This protein binds this small molecule.
Small molecule (SMILES): CC(=O)N[C@H]1[C@H](O[C@H]2[C@H](O)[C@@H](NC(C)=O)CO[C@@H]2CO)O[C@H](CO)[C@@H](O[C@@H]2O[C@H](CO)[C@@H](O)[C@H](O[C@H]3O[C@H](CO)[C@@H](O)[C@H](O)[C@@H]3O)[C@@H]2O)[C@@H]1O

Binding-site contacts:
Ligand atom O5 contacts residue ARG224 of chain 1.A at 3.9 Å.
Ligand atom O7 contacts residue GLY92 of chain 1.A at 4.5 Å.
Ligand atom O6 contacts residue ARG224 of chain 1.A at 4.2 Å.
Ligand atom C4 contacts residue ASN91 of chain 1.A at 4.2 Å.
Ligand atom O3 contacts residue ARG224 of chain 1.A at 2.8 Å (salt-bridge).
Ligand atom C6 contacts residue ARG224 of chain 1.A at 4.1 Å.
Ligand atom C1 contacts residue ASN91 of chain 1.A at 1.4 Å.
Ligand atom N2 contacts residue ASN91 of chain 1.A at 3.0 Å (h-bond).
Ligand atom C2 contacts residue ASN91 of chain 1.A at 2.5 Å.
Ligand atom O7 contacts residue ASN91 of chain 1.A at 2.8 Å (h-bond).
Ligand atom C1 contacts residue GLU70 of chain 1.A at 4.5 Å.
Ligand atom C8 contacts residue CYS139 of chain 1.A at 4.5 Å (hydrophobic).
Ligand atom C5 contacts residue ASN91 of chain 1.A at 3.6 Å.
Ligand atom C7 contacts residue CYS94 of chain 1.A at 4.0 Å (hydrophobic).
Ligand atom C8 contacts residue GLU70 of chain 1.A at 3.9 Å.
Ligand atom C7 contacts residue ARG224 of chain 1.A at 3.8 Å.
Ligand atom O7 contacts residue ARG224 of chain 1.A at 4.2 Å.
Ligand atom C7 contacts residue GLU70 of chain 1.A at 4.1 Å.
Ligand atom C8 contacts residue PRO140 of chain 1.A at 4.2 Å (hydrophobic).
Ligand atom C8 contacts residue PRO69 of chain 1.A at 4.4 Å (hydrophobic).
Ligand atom C2 contacts residue ARG224 of chain 1.A at 3.8 Å.
Ligand atom C8 contacts residue ASN68 of chain 1.A at 3.2 Å.
Ligand atom C3 contacts residue ARG224 of chain 1.A at 3.7 Å.
Ligand atom C7 contacts residue ASN68 of chain 1.A at 3.7 Å.
Ligand atom C8 contacts residue ASN91 of chain 1.A at 4.4 Å.
Ligand atom N2 contacts residue ARG224 of chain 1.A at 3.8 Å.
Ligand atom C4 contacts residue ARG224 of chain 1.A at 4.2 Å.
Ligand atom C5 contacts residue ARG224 of chain 1.A at 4.5 Å.
Ligand atom O5 contacts residue ASN91 of chain 1.A at 2.3 Å (h-bond).
Ligand atom C7 contacts residue ASN91 of chain 1.A at 3.1 Å.
Ligand atom O6 contacts residue GLU90 of chain 1.A at 4.0 Å.
Ligand atom N2 contacts residue GLU70 of chain 1.A at 4.1 Å.
Ligand atom O5 contacts residue GLU90 of chain 1.A at 4.5 Å.
Ligand atom C3 contacts residue ASN91 of chain 1.A at 3.8 Å.
Ligand atom O7 contacts residue ASN68 of chain 1.A at 3.1 Å (h-bond).
Ligand atom C8 contacts residue CYS94 of chain 1.A at 3.6 Å (hydrophobic).
Ligand atom O7 contacts residue CYS94 of chain 1.A at 3.8 Å.
Ligand atom C8 contacts residue ARG224 of chain 1.A at 4.0 Å.

Sequence of chain 1.A:
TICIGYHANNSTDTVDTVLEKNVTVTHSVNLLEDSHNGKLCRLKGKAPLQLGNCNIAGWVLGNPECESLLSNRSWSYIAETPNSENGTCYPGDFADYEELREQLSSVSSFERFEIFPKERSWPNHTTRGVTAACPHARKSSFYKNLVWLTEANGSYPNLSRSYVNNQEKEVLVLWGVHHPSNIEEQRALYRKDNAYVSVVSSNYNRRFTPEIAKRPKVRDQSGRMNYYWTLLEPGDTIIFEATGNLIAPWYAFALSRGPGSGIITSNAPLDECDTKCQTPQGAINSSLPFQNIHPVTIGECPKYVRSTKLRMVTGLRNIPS